Binding-site contacts:
Ligand atom C1 contacts residue LEU86 of chain 1.A at 3.6 Å (hydrophobic).
Ligand atom O contacts residue VAL54 of chain 1.B at 4.0 Å.
Ligand atom C2 contacts residue MET50 of chain 1.B at 4.0 Å (hydrophobic).
Ligand atom C2 contacts residue LEU86 of chain 1.A at 3.6 Å (hydrophobic).
Ligand atom C contacts residue MET70 of chain 1.B at 3.6 Å (hydrophobic).
Ligand atom C4 contacts residue VAL54 of chain 1.B at 4.0 Å (hydrophobic).
Ligand atom N1 contacts residue VAL87 of chain 1.A at 4.0 Å.
Ligand atom O1 contacts residue ALA83 of chain 1.A at 3.3 Å.
Ligand atom BR contacts residue ILE26 of chain 1.B at 3.9 Å.
Ligand atom C6 contacts residue VAL54 of chain 1.B at 3.5 Å (hydrophobic).
Ligand atom BR contacts residue LEU31 of chain 1.B at 4.0 Å.
Ligand atom C5 contacts residue MET70 of chain 1.B at 3.4 Å (hydrophobic).
Ligand atom N1 contacts residue MET70 of chain 1.B at 3.4 Å (h-bond).
Ligand atom C7 contacts residue VAL54 of chain 1.B at 4.0 Å (hydrophobic).
Ligand atom C3 contacts residue VAL54 of chain 1.B at 3.5 Å (hydrophobic).
Ligand atom O contacts residue PHE16 of chain 1.A at 3.8 Å.
Ligand atom C contacts residue LEU86 of chain 1.A at 3.6 Å (hydrophobic).
Ligand atom N contacts residue MET50 of chain 1.B at 2.9 Å (h-bond).
Ligand atom C8 contacts residue MET71 of chain 1.B at 3.4 Å (hydrophobic).
Ligand atom C3 contacts residue MET50 of chain 1.B at 3.7 Å (hydrophobic).
Ligand atom C8 contacts residue LEU86 of chain 1.A at 3.6 Å (hydrophobic).
Ligand atom C5 contacts residue LEU86 of chain 1.A at 3.9 Å (hydrophobic).
Ligand atom C6 contacts residue ALA83 of chain 1.A at 3.7 Å (hydrophobic).
Ligand atom C5 contacts residue VAL87 of chain 1.A at 3.9 Å (hydrophobic).
Ligand atom C5 contacts residue MET71 of chain 1.B at 3.7 Å (hydrophobic).
Ligand atom C contacts residue MET71 of chain 1.B at 4.0 Å (hydrophobic).
Ligand atom C7 contacts residue MET70 of chain 1.B at 3.6 Å (hydrophobic).
Ligand atom C4 contacts residue MET70 of chain 1.B at 3.5 Å (hydrophobic).
Ligand atom C2 contacts residue ILE62 of chain 1.B at 3.8 Å (hydrophobic).
Ligand atom O1 contacts residue LYS74 of chain 1.B at 3.1 Å (salt-bridge).
Ligand atom O contacts residue ALA83 of chain 1.A at 3.8 Å.
Ligand atom C6 contacts residue MET50 of chain 1.B at 3.9 Å (hydrophobic).
Ligand atom C3 contacts residue LEU86 of chain 1.A at 4.0 Å (hydrophobic).
Ligand atom C7 contacts residue ALA83 of chain 1.A at 3.5 Å (hydrophobic).
Ligand atom O contacts residue GLU53 of chain 1.B at 3.6 Å.
Ligand atom BR contacts residue PHE67 of chain 1.B at 3.9 Å.
Ligand atom N1 contacts residue ALA83 of chain 1.A at 3.4 Å.
Ligand atom N contacts residue VAL54 of chain 1.B at 3.2 Å.
Ligand atom N1 contacts residue LYS74 of chain 1.B at 4.0 Å.
Ligand atom C8 contacts residue PHE67 of chain 1.B at 3.5 Å (hydrophobic).

Sequence of chain 1.B:
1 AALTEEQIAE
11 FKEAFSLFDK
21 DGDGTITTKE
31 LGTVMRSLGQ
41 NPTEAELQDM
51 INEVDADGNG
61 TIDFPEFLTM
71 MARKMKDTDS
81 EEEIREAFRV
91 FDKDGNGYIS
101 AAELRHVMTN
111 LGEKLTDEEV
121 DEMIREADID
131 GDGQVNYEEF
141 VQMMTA

Sequence of chain 1.A:
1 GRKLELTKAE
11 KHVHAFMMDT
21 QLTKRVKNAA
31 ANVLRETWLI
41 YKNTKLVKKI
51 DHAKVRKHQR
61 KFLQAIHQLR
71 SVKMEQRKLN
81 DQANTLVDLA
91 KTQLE

A protein and the small-molecule ligand that binds it are described below.
Small molecule (SMILES): Cc1cc2c(cc1Br)NC(=O)/C2=N\O